Sequence of chain 2.A:
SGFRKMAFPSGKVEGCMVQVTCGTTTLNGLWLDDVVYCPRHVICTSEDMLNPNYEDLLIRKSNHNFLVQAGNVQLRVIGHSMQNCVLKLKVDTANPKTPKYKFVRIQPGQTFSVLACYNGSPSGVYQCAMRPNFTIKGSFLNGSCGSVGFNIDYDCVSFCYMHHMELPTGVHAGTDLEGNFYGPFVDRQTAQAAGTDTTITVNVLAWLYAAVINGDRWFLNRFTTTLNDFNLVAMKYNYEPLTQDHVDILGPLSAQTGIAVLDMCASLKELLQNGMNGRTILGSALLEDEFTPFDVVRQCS

A protein and the small-molecule ligand that binds it are described below.
Small molecule (SMILES): COC(=O)[C@H](Cc1ccccc1)NC(=O)c1cccc(C(C)=O)c1

Binding-site contacts:
Ligand atom C23 contacts residue HIS41 of chain 2.A at 3.5 Å.
Ligand atom C14 contacts residue HIS41 of chain 2.A at 3.0 Å.
Ligand atom C02 contacts residue HIS41 of chain 2.A at 3.6 Å.
Ligand atom O19 contacts residue GLN189 of chain 2.A at 3.2 Å (h-bond).
Ligand atom C01 contacts residue H2S1 of chain 2.F at 1.8 Å.
Ligand atom O24 contacts residue H2S1 of chain 2.F at 3.5 Å (h-bond).
Ligand atom C05 contacts residue MET49 of chain 2.A at 3.7 Å (hydrophobic).
Ligand atom O17 contacts residue GLN189 of chain 2.A at 3.3 Å (h-bond).
Ligand atom C11 contacts residue MET49 of chain 2.A at 3.4 Å (hydrophobic).
Ligand atom C21 contacts residue HIS41 of chain 2.A at 3.7 Å.
Ligand atom C03 contacts residue HIS164 of chain 2.A at 3.0 Å.
Ligand atom C05 contacts residue HIS41 of chain 2.A at 3.4 Å.
Ligand atom C04 contacts residue HIS164 of chain 2.A at 3.5 Å.
Ligand atom C06 contacts residue HIS41 of chain 2.A at 3.5 Å.
Ligand atom C02 contacts residue H2S1 of chain 2.F at 2.9 Å.
Ligand atom C21 contacts residue MET49 of chain 2.A at 3.2 Å (hydrophobic).
Ligand atom O24 contacts residue CYS145 of chain 2.A at 3.3 Å (h-bond).
Ligand atom N07 contacts residue HIS41 of chain 2.A at 3.4 Å.
Ligand atom C01 contacts residue CYS145 of chain 2.A at 1.8 Å (hydrophobic).
Ligand atom C12 contacts residue SER46 of chain 2.A at 3.7 Å.
Ligand atom C01 contacts residue HIS164 of chain 2.A at 3.6 Å.
Ligand atom C02 contacts residue CYS145 of chain 2.A at 3.0 Å (hydrophobic).
Ligand atom C12 contacts residue HIS41 of chain 2.A at 3.5 Å.
Ligand atom C02 contacts residue HIS164 of chain 2.A at 3.2 Å.
Ligand atom C15 contacts residue HIS41 of chain 2.A at 3.3 Å.
Ligand atom C12 contacts residue THR45 of chain 2.A at 3.5 Å.
Ligand atom C11 contacts residue SER46 of chain 2.A at 3.6 Å.
Ligand atom N07 contacts residue MET49 of chain 2.A at 3.2 Å.
Ligand atom C23 contacts residue HIS164 of chain 2.A at 3.1 Å.
Ligand atom O24 contacts residue PRO39 of chain 2.A at 3.2 Å.
Ligand atom C16 contacts residue GLN189 of chain 2.A at 3.6 Å.
Ligand atom C13 contacts residue HIS41 of chain 2.A at 3.2 Å.
Ligand atom O24 contacts residue HIS164 of chain 2.A at 3.6 Å (h-bond).
Ligand atom C09 contacts residue MET49 of chain 2.A at 3.5 Å (hydrophobic).
Ligand atom O24 contacts residue HIS41 of chain 2.A at 3.7 Å.
Ligand atom C11 contacts residue HIS41 of chain 2.A at 3.4 Å.
Ligand atom C04 contacts residue HIS41 of chain 2.A at 3.4 Å.
Ligand atom C10 contacts residue HIS41 of chain 2.A at 3.3 Å.
Ligand atom C11 contacts residue THR45 of chain 2.A at 3.7 Å.
Ligand atom C03 contacts residue HIS41 of chain 2.A at 3.3 Å.